Sequence of chain 1.E:
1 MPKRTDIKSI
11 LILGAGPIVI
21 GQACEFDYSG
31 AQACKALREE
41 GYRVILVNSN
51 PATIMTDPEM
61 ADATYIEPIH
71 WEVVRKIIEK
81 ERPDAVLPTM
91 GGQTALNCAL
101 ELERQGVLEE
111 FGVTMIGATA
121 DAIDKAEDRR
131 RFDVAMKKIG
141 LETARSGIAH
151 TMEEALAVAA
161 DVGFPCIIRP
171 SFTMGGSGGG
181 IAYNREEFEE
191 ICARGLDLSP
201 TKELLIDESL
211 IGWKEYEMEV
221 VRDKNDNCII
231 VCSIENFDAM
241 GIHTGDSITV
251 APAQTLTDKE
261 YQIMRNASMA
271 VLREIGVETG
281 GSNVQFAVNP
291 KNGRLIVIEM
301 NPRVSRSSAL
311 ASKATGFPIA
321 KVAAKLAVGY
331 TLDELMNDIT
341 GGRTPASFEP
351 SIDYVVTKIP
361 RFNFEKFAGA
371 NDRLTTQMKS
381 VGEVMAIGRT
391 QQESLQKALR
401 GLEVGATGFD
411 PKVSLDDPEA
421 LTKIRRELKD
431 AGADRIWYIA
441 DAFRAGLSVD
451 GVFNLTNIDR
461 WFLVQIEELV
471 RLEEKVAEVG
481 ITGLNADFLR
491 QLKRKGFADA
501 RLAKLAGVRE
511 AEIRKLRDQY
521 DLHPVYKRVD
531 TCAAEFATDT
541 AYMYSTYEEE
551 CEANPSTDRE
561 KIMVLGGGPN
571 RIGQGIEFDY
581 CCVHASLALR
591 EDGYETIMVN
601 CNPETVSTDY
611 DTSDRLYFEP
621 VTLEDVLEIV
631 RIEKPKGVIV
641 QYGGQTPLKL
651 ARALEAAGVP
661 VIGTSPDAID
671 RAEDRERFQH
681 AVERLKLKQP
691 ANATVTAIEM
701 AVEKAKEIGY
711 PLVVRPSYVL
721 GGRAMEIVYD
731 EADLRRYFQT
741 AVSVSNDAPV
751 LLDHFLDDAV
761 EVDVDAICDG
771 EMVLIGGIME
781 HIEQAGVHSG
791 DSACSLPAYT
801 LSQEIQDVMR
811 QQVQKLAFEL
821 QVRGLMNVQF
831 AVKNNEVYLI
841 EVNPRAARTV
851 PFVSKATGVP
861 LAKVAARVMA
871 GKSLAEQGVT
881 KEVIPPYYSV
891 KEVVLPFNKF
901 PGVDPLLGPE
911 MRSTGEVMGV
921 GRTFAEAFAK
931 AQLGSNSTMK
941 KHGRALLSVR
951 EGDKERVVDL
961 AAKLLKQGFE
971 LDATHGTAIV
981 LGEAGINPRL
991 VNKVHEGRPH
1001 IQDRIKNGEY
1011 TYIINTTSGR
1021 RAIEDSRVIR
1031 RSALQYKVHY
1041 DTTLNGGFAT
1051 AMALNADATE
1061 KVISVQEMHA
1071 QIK

This small molecule binds to this protein.
Small molecule (SMILES): NCCC[C@H](N)C(=O)O

Binding-site contacts:
Ligand atom O contacts residue THR1042 of chain 1.E at 2.7 Å (h-bond).
Ligand atom CB contacts residue LEU907 of chain 1.E at 4.5 Å (hydrophobic).
Ligand atom CD contacts residue GLU783 of chain 1.E at 3.6 Å.
Ligand atom O contacts residue ASP1041 of chain 1.E at 3.3 Å.
Ligand atom CA contacts residue ASP1041 of chain 1.E at 4.2 Å.
Ligand atom CB contacts residue GLU783 of chain 1.E at 3.9 Å.
Ligand atom CD contacts residue LEU907 of chain 1.E at 3.7 Å (hydrophobic).
Ligand atom O contacts residue GLU783 of chain 1.E at 4.5 Å.
Ligand atom OXT contacts residue THR1042 of chain 1.E at 2.7 Å (h-bond).
Ligand atom NE contacts residue GLU892 of chain 1.E at 2.8 Å (salt-bridge).
Ligand atom OXT contacts residue TYR1040 of chain 1.E at 4.1 Å.
Ligand atom N contacts residue HIS1039 of chain 1.E at 4.1 Å.
Ligand atom N contacts residue ASP1041 of chain 1.E at 3.6 Å (salt-bridge).
Ligand atom O contacts residue THR1043 of chain 1.E at 4.2 Å.
Ligand atom NE contacts residue ALA793 of chain 1.E at 3.9 Å.
Ligand atom CD contacts residue LEU895 of chain 1.E at 4.1 Å (hydrophobic).
Ligand atom OXT contacts residue ASP1041 of chain 1.E at 4.3 Å.
Ligand atom OXT contacts residue LEU907 of chain 1.E at 3.8 Å.
Ligand atom C contacts residue ASP1041 of chain 1.E at 3.8 Å.
Ligand atom CD contacts residue ASP791 of chain 1.E at 3.4 Å.
Ligand atom C contacts residue LEU907 of chain 1.E at 4.2 Å (hydrophobic).
Ligand atom CG contacts residue GLU892 of chain 1.E at 3.8 Å.
Ligand atom NE contacts residue GLU783 of chain 1.E at 3.0 Å (salt-bridge).
Ligand atom CA contacts residue TYR1040 of chain 1.E at 3.7 Å (hydrophobic).
Ligand atom NE contacts residue ASP791 of chain 1.E at 2.9 Å (salt-bridge).
Ligand atom O contacts residue TYR1040 of chain 1.E at 4.0 Å.
Ligand atom CD contacts residue GLU892 of chain 1.E at 3.7 Å.
Ligand atom CB contacts residue ASP1041 of chain 1.E at 4.3 Å.
Ligand atom NE contacts residue VAL893 of chain 1.E at 3.9 Å.
Ligand atom C contacts residue TYR1040 of chain 1.E at 3.6 Å (hydrophobic).
Ligand atom CG contacts residue GLU783 of chain 1.E at 4.2 Å.
Ligand atom CG contacts residue LEU895 of chain 1.E at 4.2 Å (hydrophobic).
Ligand atom C contacts residue THR1042 of chain 1.E at 3.3 Å.
Ligand atom O contacts residue LEU907 of chain 1.E at 4.2 Å.
Ligand atom NE contacts residue SER792 of chain 1.E at 4.1 Å.
Ligand atom N contacts residue TYR1040 of chain 1.E at 2.7 Å (h-bond).
Ligand atom CD contacts residue VAL893 of chain 1.E at 4.0 Å (hydrophobic).